Binding-site contacts:
Ligand atom C7 contacts residue ASN343 of chain 1.B at 4.0 Å.
Ligand atom C7 contacts residue VAL367 of chain 1.B at 4.3 Å (hydrophobic).
Ligand atom O7 contacts residue VAL367 of chain 1.B at 3.6 Å.
Ligand atom O7 contacts residue GLY339 of chain 1.B at 3.5 Å (h-bond).
Ligand atom O7 contacts residue PHE338 of chain 1.B at 4.2 Å.
Ligand atom C7 contacts residue GLY339 of chain 1.B at 3.5 Å.
Ligand atom C1 contacts residue ASN343 of chain 1.B at 1.4 Å.
Ligand atom C8 contacts residue ASN343 of chain 1.B at 4.4 Å.
Ligand atom N2 contacts residue ASN343 of chain 1.B at 3.0 Å (h-bond).
Ligand atom C4 contacts residue ASN343 of chain 1.B at 4.3 Å.
Ligand atom O3 contacts residue VAL367 of chain 1.B at 3.6 Å.
Ligand atom C5 contacts residue ASN343 of chain 1.B at 3.7 Å.
Ligand atom C8 contacts residue GLY339 of chain 1.B at 3.9 Å.
Ligand atom O5 contacts residue ASN343 of chain 1.B at 2.4 Å (h-bond).
Ligand atom N2 contacts residue GLY339 of chain 1.B at 3.6 Å.
Ligand atom C2 contacts residue ASN343 of chain 1.B at 2.6 Å.
Ligand atom C3 contacts residue ASN343 of chain 1.B at 3.9 Å.

This protein binds this small molecule.
Small molecule (SMILES): CC(=O)N[C@@H]1[C@@H](O)[C@H](O)[C@@H](CO)O[C@H]1O

Sequence of chain 1.B:
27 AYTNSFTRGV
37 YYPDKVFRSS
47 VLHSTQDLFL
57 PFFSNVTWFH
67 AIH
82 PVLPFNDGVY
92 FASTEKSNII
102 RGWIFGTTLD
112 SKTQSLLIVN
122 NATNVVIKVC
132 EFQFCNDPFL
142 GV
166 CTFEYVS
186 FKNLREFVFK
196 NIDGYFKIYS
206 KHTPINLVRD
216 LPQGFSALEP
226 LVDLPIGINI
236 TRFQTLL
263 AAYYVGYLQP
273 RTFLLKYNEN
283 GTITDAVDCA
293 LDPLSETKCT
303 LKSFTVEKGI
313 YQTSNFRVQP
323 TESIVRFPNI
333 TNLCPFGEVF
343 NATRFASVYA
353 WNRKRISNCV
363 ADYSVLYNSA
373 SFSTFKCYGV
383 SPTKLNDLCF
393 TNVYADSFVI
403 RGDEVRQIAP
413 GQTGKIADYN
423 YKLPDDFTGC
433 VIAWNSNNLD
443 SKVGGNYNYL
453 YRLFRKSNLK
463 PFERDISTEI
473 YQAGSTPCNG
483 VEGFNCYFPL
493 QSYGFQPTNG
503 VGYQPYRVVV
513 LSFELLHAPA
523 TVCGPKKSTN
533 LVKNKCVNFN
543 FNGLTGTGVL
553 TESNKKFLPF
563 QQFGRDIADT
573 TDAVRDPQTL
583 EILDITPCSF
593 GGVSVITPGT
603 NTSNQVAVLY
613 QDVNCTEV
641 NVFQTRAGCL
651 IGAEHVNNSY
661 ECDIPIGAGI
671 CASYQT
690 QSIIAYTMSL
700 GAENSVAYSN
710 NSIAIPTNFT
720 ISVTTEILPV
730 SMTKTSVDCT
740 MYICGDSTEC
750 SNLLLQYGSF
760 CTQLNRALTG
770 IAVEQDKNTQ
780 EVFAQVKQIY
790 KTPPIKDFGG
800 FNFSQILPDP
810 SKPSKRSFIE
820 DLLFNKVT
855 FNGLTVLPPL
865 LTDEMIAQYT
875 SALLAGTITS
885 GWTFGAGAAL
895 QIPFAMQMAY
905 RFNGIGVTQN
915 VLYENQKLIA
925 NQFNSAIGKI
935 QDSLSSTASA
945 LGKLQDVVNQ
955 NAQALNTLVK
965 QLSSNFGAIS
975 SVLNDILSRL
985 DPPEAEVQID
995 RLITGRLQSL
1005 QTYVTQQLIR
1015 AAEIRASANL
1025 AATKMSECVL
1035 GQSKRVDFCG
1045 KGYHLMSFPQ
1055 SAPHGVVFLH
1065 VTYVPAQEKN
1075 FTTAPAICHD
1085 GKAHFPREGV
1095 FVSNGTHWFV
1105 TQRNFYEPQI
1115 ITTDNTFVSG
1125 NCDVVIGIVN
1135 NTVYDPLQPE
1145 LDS